Sequence of chain 1.D:
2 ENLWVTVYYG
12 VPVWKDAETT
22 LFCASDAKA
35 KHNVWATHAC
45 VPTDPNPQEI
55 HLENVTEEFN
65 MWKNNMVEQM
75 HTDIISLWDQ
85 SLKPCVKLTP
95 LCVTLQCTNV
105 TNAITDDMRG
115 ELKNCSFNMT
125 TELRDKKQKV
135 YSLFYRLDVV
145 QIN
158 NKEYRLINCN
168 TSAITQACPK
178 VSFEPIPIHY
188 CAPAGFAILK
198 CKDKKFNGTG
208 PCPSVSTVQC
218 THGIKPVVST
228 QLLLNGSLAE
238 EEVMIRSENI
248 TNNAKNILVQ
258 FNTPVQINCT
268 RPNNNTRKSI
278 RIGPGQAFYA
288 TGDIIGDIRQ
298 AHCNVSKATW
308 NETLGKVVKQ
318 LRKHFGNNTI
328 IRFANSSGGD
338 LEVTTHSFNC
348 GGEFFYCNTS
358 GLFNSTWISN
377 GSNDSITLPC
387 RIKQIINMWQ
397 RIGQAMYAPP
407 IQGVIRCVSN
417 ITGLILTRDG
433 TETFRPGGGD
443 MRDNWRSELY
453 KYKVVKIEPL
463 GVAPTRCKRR

The small molecule below binds the protein below.
Small molecule (SMILES): CC(=O)N[C@@H]1[C@@H](O)[C@H](O)[C@@H](CO)O[C@H]1O

Binding-site contacts:
Ligand atom C4 contacts residue ASN246 of chain 1.D at 4.2 Å.
Ligand atom O5 contacts residue ASN246 of chain 1.D at 2.4 Å (h-bond).
Ligand atom C1 contacts residue ASN249 of chain 1.D at 4.1 Å.
Ligand atom O6 contacts residue THR248 of chain 1.D at 4.0 Å.
Ligand atom C3 contacts residue ASN246 of chain 1.D at 3.8 Å.
Ligand atom O5 contacts residue THR248 of chain 1.D at 3.8 Å.
Ligand atom C8 contacts residue ASN246 of chain 1.D at 4.4 Å.
Ligand atom N2 contacts residue ASN246 of chain 1.D at 2.9 Å (h-bond).
Ligand atom O5 contacts residue ASN249 of chain 1.D at 3.7 Å.
Ligand atom C5 contacts residue ASN246 of chain 1.D at 3.7 Å.
Ligand atom C5 contacts residue THR248 of chain 1.D at 4.2 Å.
Ligand atom C7 contacts residue ASN246 of chain 1.D at 3.5 Å.
Ligand atom C1 contacts residue ASN246 of chain 1.D at 1.4 Å.
Ligand atom O6 contacts residue ASN249 of chain 1.D at 3.8 Å.
Ligand atom C2 contacts residue ASN246 of chain 1.D at 2.5 Å.
Ligand atom O7 contacts residue ASN246 of chain 1.D at 3.8 Å.
Ligand atom C1 contacts residue THR248 of chain 1.D at 3.4 Å.